Sequence of chain 1.A:
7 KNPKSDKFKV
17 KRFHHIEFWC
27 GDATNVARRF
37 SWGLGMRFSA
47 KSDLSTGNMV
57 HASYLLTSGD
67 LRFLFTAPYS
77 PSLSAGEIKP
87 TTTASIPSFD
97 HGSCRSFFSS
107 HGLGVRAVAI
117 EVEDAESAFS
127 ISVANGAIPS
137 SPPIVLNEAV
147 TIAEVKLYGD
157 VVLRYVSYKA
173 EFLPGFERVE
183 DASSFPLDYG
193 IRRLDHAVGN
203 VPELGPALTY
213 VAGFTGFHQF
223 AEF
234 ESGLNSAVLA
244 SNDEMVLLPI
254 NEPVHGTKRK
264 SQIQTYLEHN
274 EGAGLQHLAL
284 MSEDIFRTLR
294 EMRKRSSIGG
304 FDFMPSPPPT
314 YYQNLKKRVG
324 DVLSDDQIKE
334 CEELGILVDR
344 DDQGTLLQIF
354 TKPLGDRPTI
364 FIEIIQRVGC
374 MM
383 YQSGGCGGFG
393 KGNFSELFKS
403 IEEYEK

The small molecule below binds the protein below.
Small molecule (SMILES): Cc1c(C(=O)C2=C(O)CCCC2=O)ccc2c1c(=O)n(CCCCc1ccccc1)c(=O)n2C

Binding-site contacts:
Ligand atom C1 contacts residue PRO252 of chain 1.A at 3.6 Å (hydrophobic).
Ligand atom O24 contacts residue HIS280 of chain 1.A at 3.0 Å (h-bond).
Ligand atom C2 contacts residue LYS393 of chain 1.A at 3.6 Å.
Ligand atom C3 contacts residue LYS393 of chain 1.A at 3.6 Å.
Ligand atom C33 contacts residue PRO356 of chain 1.A at 3.5 Å (hydrophobic).
Ligand atom O24 contacts residue GLU366 of chain 1.A at 2.9 Å (salt-bridge).
Ligand atom C2 contacts residue SER239 of chain 1.A at 3.4 Å.
Ligand atom O7 contacts residue HIS280 of chain 1.A at 3.1 Å (h-bond).
Ligand atom C6 contacts residue HIS280 of chain 1.A at 3.6 Å.
Ligand atom C3 contacts residue SER239 of chain 1.A at 3.3 Å.
Ligand atom C9 contacts residue PHE391 of chain 1.A at 3.6 Å (hydrophobic).
Ligand atom C5 contacts residue CO1 of chain 1.B at 3.5 Å.
Ligand atom C6 contacts residue CO1 of chain 1.B at 3.1 Å.
Ligand atom C10 contacts residue PHE353 of chain 1.A at 3.3 Å (hydrophobic).
Ligand atom C33 contacts residue THR354 of chain 1.A at 3.3 Å.
Ligand atom O24 contacts residue PHE391 of chain 1.A at 3.6 Å.
Ligand atom O7 contacts residue HIS198 of chain 1.A at 2.9 Å (h-bond).
Ligand atom C11 contacts residue PHE391 of chain 1.A at 3.3 Å (hydrophobic).
Ligand atom C12 contacts residue PHE353 of chain 1.A at 3.6 Å (hydrophobic).
Ligand atom O24 contacts residue CO1 of chain 1.B at 1.9 Å.
Ligand atom C23 contacts residue HIS280 of chain 1.A at 3.6 Å.
Ligand atom C15 contacts residue PHE353 of chain 1.A at 3.1 Å (hydrophobic).
Ligand atom C14 contacts residue PHE353 of chain 1.A at 3.2 Å (hydrophobic).
Ligand atom C34 contacts residue MET307 of chain 1.A at 3.3 Å (hydrophobic).
Ligand atom C9 contacts residue CO1 of chain 1.B at 3.0 Å.
Ligand atom C23 contacts residue PHE353 of chain 1.A at 3.5 Å (hydrophobic).
Ligand atom C28 contacts residue MET307 of chain 1.A at 3.7 Å (hydrophobic).
Ligand atom O7 contacts residue CO1 of chain 1.B at 2.0 Å.
Ligand atom C12 contacts residue GLY392 of chain 1.A at 3.6 Å.
Ligand atom C11 contacts residue PHE353 of chain 1.A at 3.5 Å (hydrophobic).
Ligand atom O8 contacts residue PHE396 of chain 1.A at 3.7 Å.
Ligand atom C13 contacts residue PHE353 of chain 1.A at 3.4 Å (hydrophobic).
Ligand atom C5 contacts residue HIS280 of chain 1.A at 3.6 Å.
Ligand atom C32 contacts residue PRO356 of chain 1.A at 3.4 Å (hydrophobic).
Ligand atom C9 contacts residue HIS280 of chain 1.A at 3.5 Å.
Ligand atom N17 contacts residue PHE396 of chain 1.A at 3.6 Å.
Ligand atom C34 contacts residue THR354 of chain 1.A at 3.5 Å.
Ligand atom C3 contacts residue ASN254 of chain 1.A at 3.4 Å.
Ligand atom C13 contacts residue PHE396 of chain 1.A at 3.5 Å (hydrophobic).
Ligand atom C22 contacts residue ASN395 of chain 1.A at 3.6 Å.